Binding-site contacts:
Ligand atom O2 contacts residue NI1 of chain 1.G at 2.1 Å (h-bond).
Ligand atom C5 contacts residue GLY224 of chain 1.A at 4.1 Å.
Ligand atom C2 contacts residue NI1 of chain 1.G at 2.8 Å.
Ligand atom O5 contacts residue HIS222 of chain 1.A at 2.9 Å (h-bond).
Ligand atom C4 contacts residue THR168 of chain 1.A at 4.2 Å.
Ligand atom C1 contacts residue ASP137 of chain 1.A at 4.2 Å.
Ligand atom O2 contacts residue RIO1 of chain 1.I at 2.7 Å (h-bond).
Ligand atom O4 contacts residue LEU235 of chain 1.A at 3.8 Å.
Ligand atom O2 contacts residue HIS222 of chain 1.A at 4.0 Å.
Ligand atom C1 contacts residue NI1 of chain 1.G at 2.9 Å.
Ligand atom O5 contacts residue NI1 of chain 1.G at 2.1 Å (h-bond).
Ligand atom C2 contacts residue HIS222 of chain 1.A at 4.1 Å.
Ligand atom O1 contacts residue ASN123 of chain 1.A at 3.1 Å (h-bond).
Ligand atom O1 contacts residue GLN132 of chain 1.A at 3.4 Å (h-bond).
Ligand atom O2 contacts residue HIS135 of chain 1.A at 3.1 Å (h-bond).
Ligand atom O5 contacts residue GLN132 of chain 1.A at 3.6 Å.
Ligand atom O5 contacts residue ASP137 of chain 1.A at 4.0 Å.
Ligand atom O3 contacts residue THR168 of chain 1.A at 2.5 Å (h-bond).
Ligand atom O1 contacts residue ASN76 of chain 1.A at 3.1 Å.
Ligand atom O4 contacts residue ARG233 of chain 1.A at 2.7 Å (salt-bridge).
Ligand atom C5 contacts residue THR168 of chain 1.A at 3.5 Å.
Ligand atom C3 contacts residue GLN132 of chain 1.A at 3.7 Å.
Ligand atom C1 contacts residue GLN132 of chain 1.A at 3.8 Å.
Ligand atom C5 contacts residue ARG233 of chain 1.A at 3.5 Å.
Ligand atom O1 contacts residue RIO1 of chain 1.I at 3.4 Å (h-bond).
Ligand atom O5 contacts residue HIS135 of chain 1.A at 3.4 Å (h-bond).
Ligand atom O3 contacts residue GLY224 of chain 1.A at 3.8 Å.
Ligand atom C2 contacts residue GLN132 of chain 1.A at 3.5 Å.
Ligand atom O2 contacts residue ASP137 of chain 1.A at 3.1 Å (salt-bridge).
Ligand atom C4 contacts residue GLN132 of chain 1.A at 3.8 Å.
Ligand atom C1 contacts residue HIS135 of chain 1.A at 3.8 Å.
Ligand atom C1 contacts residue ASN123 of chain 1.A at 3.7 Å.
Ligand atom C2 contacts residue ASN123 of chain 1.A at 4.0 Å.
Ligand atom C1 contacts residue RIO1 of chain 1.I at 3.5 Å.
Ligand atom C3 contacts residue ASN123 of chain 1.A at 3.4 Å.
Ligand atom O4 contacts residue ASN123 of chain 1.A at 3.4 Å.
Ligand atom C2 contacts residue HIS135 of chain 1.A at 4.0 Å.
Ligand atom O1 contacts residue NI1 of chain 1.G at 4.0 Å.
Ligand atom O3 contacts residue ARG233 of chain 1.A at 2.9 Å (salt-bridge).
Ligand atom C4 contacts residue GLY224 of chain 1.A at 3.6 Å.

Sequence of chain 1.A:
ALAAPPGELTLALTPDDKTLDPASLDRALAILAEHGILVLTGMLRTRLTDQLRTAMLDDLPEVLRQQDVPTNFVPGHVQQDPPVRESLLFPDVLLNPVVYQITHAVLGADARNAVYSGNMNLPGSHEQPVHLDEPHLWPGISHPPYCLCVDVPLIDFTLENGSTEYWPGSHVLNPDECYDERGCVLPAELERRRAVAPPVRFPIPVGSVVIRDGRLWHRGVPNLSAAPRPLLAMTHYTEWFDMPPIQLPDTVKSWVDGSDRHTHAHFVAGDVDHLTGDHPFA

A small-molecule ligand and the protein it binds are described below.
Small molecule (SMILES): O=C(O)CCC(=O)C(=O)O